Sequence of chain 1.A:
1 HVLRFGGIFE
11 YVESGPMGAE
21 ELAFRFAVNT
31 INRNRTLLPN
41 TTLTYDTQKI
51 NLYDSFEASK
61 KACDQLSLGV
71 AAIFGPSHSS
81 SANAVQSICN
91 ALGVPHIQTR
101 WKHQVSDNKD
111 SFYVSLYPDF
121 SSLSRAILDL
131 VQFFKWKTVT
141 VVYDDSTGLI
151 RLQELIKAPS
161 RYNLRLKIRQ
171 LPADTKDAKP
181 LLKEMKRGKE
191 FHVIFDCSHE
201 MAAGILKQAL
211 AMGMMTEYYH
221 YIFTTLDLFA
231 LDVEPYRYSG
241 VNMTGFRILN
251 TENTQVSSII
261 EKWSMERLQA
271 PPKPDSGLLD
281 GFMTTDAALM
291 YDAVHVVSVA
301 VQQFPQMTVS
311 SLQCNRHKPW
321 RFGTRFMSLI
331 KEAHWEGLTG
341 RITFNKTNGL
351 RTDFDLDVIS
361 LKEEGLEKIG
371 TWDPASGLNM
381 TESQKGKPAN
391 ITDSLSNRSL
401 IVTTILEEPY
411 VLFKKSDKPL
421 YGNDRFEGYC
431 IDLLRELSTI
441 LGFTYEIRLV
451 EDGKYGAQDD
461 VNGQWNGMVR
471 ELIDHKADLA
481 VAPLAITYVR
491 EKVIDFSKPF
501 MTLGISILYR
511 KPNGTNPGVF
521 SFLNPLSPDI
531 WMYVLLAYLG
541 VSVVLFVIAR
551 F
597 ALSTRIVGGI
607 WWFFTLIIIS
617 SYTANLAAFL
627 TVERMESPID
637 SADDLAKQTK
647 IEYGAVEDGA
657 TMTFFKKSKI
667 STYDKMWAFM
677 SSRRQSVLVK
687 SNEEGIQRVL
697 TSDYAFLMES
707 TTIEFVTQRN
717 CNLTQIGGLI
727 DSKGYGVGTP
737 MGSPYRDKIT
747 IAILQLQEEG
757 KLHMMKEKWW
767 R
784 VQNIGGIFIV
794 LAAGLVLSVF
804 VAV

Binding-site contacts:
Ligand atom CAL contacts residue PRO483 of chain 1.A at 3.9 Å (hydrophobic).
Ligand atom CAQ contacts residue ASP654 of chain 1.A at 3.9 Å.
Ligand atom CAQ contacts residue GLY456 of chain 1.A at 3.4 Å.
Ligand atom OAD contacts residue TYR455 of chain 1.A at 2.5 Å (h-bond).
Ligand atom OXT contacts residue ARG490 of chain 1.A at 3.2 Å (salt-bridge).
Ligand atom CAQ contacts residue TYR455 of chain 1.A at 3.3 Å (hydrophobic).
Ligand atom N contacts residue TYR455 of chain 1.A at 3.6 Å.
Ligand atom OAD contacts residue LYS454 of chain 1.A at 3.4 Å.
Ligand atom CAS contacts residue ASP654 of chain 1.A at 3.4 Å.
Ligand atom CAT contacts residue TYR455 of chain 1.A at 3.7 Å (hydrophobic).
Ligand atom CAS contacts residue GLU653 of chain 1.A at 3.6 Å.
Ligand atom OE2 contacts residue ALA656 of chain 1.A at 2.5 Å (h-bond).
Ligand atom C contacts residue ALA485 of chain 1.A at 3.7 Å (hydrophobic).
Ligand atom OE1 contacts residue ALA656 of chain 1.A at 3.4 Å (h-bond).
Ligand atom OAG contacts residue TYR455 of chain 1.A at 3.4 Å.
Ligand atom OE2 contacts residue GLY655 of chain 1.A at 3.3 Å.
Ligand atom CAB contacts residue GLU653 of chain 1.A at 3.4 Å.
Ligand atom O contacts residue ALA485 of chain 1.A at 2.5 Å (h-bond).
Ligand atom CD contacts residue ALA656 of chain 1.A at 3.3 Å (hydrophobic).
Ligand atom O contacts residue LEU484 of chain 1.A at 3.4 Å.
Ligand atom CD contacts residue GLU705 of chain 1.A at 3.4 Å.
Ligand atom C contacts residue ARG490 of chain 1.A at 3.4 Å.
Ligand atom OAG contacts residue ASP654 of chain 1.A at 3.3 Å (salt-bridge).
Ligand atom OAG contacts residue GLY456 of chain 1.A at 2.5 Å (h-bond).
Ligand atom OAD contacts residue GLY456 of chain 1.A at 3.6 Å.
Ligand atom C contacts residue PRO483 of chain 1.A at 3.5 Å (hydrophobic).
Ligand atom OE1 contacts residue THR657 of chain 1.A at 3.2 Å (h-bond).
Ligand atom O contacts residue PRO483 of chain 1.A at 3.4 Å (h-bond).
Ligand atom CAK contacts residue VAL652 of chain 1.A at 3.7 Å (hydrophobic).
Ligand atom CAQ contacts residue LYS454 of chain 1.A at 3.9 Å.
Ligand atom CAK contacts residue GLU653 of chain 1.A at 3.9 Å.
Ligand atom CA contacts residue PRO483 of chain 1.A at 3.3 Å (hydrophobic).
Ligand atom O contacts residue ARG490 of chain 1.A at 2.8 Å (salt-bridge).
Ligand atom CAL contacts residue TYR455 of chain 1.A at 3.6 Å (hydrophobic).
Ligand atom CAJ contacts residue VAL652 of chain 1.A at 3.8 Å (hydrophobic).
Ligand atom OXT contacts residue TYR455 of chain 1.A at 3.2 Å.
Ligand atom CAL contacts residue GLU408 of chain 1.A at 3.4 Å.
Ligand atom OE1 contacts residue GLU705 of chain 1.A at 3.2 Å (salt-bridge).
Ligand atom CG contacts residue GLU705 of chain 1.A at 3.5 Å.
Ligand atom N contacts residue PRO483 of chain 1.A at 2.6 Å (h-bond).

A protein and the small-molecule ligand that binds it are described below.
Small molecule (SMILES): C/C(=C/C=C/[C@@H](C)C(=O)O)[C@H]1CN[C@H](C(=O)O)[C@H]1CC(=O)O